Sequence of chain 36.C:
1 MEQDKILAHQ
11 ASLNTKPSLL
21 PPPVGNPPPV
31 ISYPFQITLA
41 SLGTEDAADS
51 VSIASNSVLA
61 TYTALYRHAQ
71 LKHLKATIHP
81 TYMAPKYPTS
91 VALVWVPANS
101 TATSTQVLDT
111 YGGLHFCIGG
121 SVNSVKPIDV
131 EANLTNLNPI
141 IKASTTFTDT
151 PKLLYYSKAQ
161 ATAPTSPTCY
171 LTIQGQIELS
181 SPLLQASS

Sequence of chain 40.D:
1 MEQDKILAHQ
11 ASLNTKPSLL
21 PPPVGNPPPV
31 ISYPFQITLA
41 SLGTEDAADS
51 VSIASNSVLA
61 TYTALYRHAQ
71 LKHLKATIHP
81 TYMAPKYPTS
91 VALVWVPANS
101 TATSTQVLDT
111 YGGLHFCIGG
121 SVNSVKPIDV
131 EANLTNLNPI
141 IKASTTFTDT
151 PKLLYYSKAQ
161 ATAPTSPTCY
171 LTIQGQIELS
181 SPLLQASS

Sequence of chain 40.C:
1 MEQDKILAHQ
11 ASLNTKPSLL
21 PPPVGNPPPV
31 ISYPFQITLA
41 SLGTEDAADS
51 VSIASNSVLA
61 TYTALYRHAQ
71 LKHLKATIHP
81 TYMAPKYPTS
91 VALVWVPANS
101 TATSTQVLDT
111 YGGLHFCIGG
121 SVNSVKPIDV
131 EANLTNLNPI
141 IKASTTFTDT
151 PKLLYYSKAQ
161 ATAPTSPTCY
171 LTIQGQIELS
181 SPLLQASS

Binding-site contacts:
Ligand atom C1' contacts residue TRP95 of chain 40.C at 2.4 Å (hydrophobic).
Ligand atom O2' contacts residue TRP95 of chain 40.C at 2.5 Å.
Ligand atom O4 contacts residue GLY113 of chain 40.C at 2.0 Å.
Ligand atom N3 contacts residue GLY113 of chain 40.C at 2.1 Å.
Ligand atom C4 contacts residue LEU93 of chain 40.C at 2.9 Å (hydrophobic).
Ligand atom C4 contacts residue GLY113 of chain 40.C at 1.2 Å.
Ligand atom N3 contacts residue VAL107 of chain 40.C at 2.9 Å.
Ligand atom C5 contacts residue GLY112 of chain 40.C at 2.6 Å.
Ligand atom O4 contacts residue GLU131 of chain 40.C at 2.6 Å (salt-bridge).
Ligand atom C4 contacts residue LEU114 of chain 40.C at 2.8 Å (hydrophobic).
Ligand atom N3 contacts residue LEU93 of chain 40.C at 1.6 Å (h-bond).
Ligand atom O4 contacts residue LEU114 of chain 40.C at 2.8 Å (h-bond).
Ligand atom O4 contacts residue VAL107 of chain 40.C at 1.8 Å.
Ligand atom C6 contacts residue VAL94 of chain 40.C at 1.8 Å (hydrophobic).
Ligand atom O2 contacts residue LEU93 of chain 40.C at 1.9 Å (h-bond).
Ligand atom OP1 contacts residue ASN136 of chain 40.C at 2.4 Å (h-bond).
Ligand atom C4' contacts residue TRP95 of chain 40.C at 3.0 Å (hydrophobic).
Ligand atom N3 contacts residue VAL94 of chain 40.C at 2.3 Å.
Ligand atom N1 contacts residue VAL94 of chain 40.C at 1.9 Å.
Ligand atom O3' contacts residue GLU131 of chain 40.C at 2.8 Å (salt-bridge).
Ligand atom O4' contacts residue TRP95 of chain 40.C at 2.8 Å (h-bond).
Ligand atom O5' contacts residue ASN133 of chain 40.C at 2.9 Å (h-bond).
Ligand atom C6 contacts residue GLY113 of chain 40.C at 1.8 Å.
Ligand atom C2 contacts residue VAL94 of chain 40.C at 1.7 Å (hydrophobic).
Ligand atom C5 contacts residue GLY113 of chain 40.C at 1.2 Å.
Ligand atom O2 contacts residue VAL94 of chain 40.C at 1.5 Å.
Ligand atom C2 contacts residue GLY113 of chain 40.C at 2.8 Å.
Ligand atom C5 contacts residue VAL94 of chain 40.C at 2.5 Å (hydrophobic).
Ligand atom C5 contacts residue THR110 of chain 40.C at 2.9 Å.
Ligand atom C6 contacts residue TYR111 of chain 40.C at 3.1 Å (hydrophobic).
Ligand atom N1 contacts residue GLY112 of chain 40.C at 2.9 Å (h-bond).
Ligand atom OP2 contacts residue ASN133 of chain 40.C at 2.5 Å.
Ligand atom C4 contacts residue VAL107 of chain 40.C at 2.6 Å (hydrophobic).
Ligand atom C2 contacts residue LEU93 of chain 40.C at 2.0 Å (hydrophobic).
Ligand atom C1' contacts residue VAL94 of chain 40.C at 2.6 Å (hydrophobic).
Ligand atom N1 contacts residue GLY113 of chain 40.C at 2.8 Å.
Ligand atom C4 contacts residue VAL94 of chain 40.C at 2.8 Å (hydrophobic).
Ligand atom O4' contacts residue VAL94 of chain 40.C at 2.7 Å.
Ligand atom C6 contacts residue GLY112 of chain 40.C at 2.2 Å.
Ligand atom N3 contacts residue LEU114 of chain 40.C at 2.9 Å (h-bond).

This small molecule binds to this protein.
Small molecule (SMILES): O=c1ccn([C@@H]2O[C@H](CO[P](=O)(O)O[C@H]3[C@@H](O)[C@H](n4ccc(=O)[nH]c4=O)O[C@@H]3COP(=O)(O)O)[C@@H](O)[C@H]2O)c(=O)[nH]1